Sequence of chain 1.C:
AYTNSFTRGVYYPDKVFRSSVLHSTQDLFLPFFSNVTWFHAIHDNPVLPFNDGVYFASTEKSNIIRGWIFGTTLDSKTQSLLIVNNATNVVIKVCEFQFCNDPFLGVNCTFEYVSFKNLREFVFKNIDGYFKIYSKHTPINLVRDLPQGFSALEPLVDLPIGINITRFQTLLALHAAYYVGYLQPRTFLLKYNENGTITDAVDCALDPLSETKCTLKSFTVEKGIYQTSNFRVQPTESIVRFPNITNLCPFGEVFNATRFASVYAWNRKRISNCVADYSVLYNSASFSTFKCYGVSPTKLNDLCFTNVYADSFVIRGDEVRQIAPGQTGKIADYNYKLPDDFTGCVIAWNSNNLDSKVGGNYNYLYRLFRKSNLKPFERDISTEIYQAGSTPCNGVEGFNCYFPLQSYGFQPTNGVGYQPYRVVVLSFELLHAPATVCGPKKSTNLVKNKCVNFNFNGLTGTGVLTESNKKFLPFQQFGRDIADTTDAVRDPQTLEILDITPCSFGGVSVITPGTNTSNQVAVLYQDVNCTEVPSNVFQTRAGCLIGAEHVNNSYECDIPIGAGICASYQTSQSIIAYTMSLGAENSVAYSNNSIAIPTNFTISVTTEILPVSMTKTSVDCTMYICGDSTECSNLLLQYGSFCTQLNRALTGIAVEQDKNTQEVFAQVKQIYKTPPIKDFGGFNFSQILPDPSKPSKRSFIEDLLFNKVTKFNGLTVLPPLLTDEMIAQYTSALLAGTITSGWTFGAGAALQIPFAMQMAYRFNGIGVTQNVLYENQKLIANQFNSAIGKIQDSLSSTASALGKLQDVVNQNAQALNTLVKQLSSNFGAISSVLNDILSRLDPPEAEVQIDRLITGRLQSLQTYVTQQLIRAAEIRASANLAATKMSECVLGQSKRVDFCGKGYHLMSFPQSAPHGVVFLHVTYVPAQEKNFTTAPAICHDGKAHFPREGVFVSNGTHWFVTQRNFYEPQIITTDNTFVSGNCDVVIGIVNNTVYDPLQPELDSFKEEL

Binding-site contacts:
Ligand atom O7 contacts residue ASP785 of chain 1.A at 4.3 Å.
Ligand atom C2 contacts residue ASN698 of chain 1.C at 2.4 Å.
Ligand atom C1 contacts residue ASN698 of chain 1.C at 1.4 Å.
Ligand atom C8 contacts residue GLY1120 of chain 1.C at 3.7 Å.
Ligand atom N2 contacts residue ASN698 of chain 1.C at 2.9 Å (h-bond).
Ligand atom C3 contacts residue ASN698 of chain 1.C at 3.8 Å.
Ligand atom O7 contacts residue ASN698 of chain 1.C at 3.2 Å (h-bond).
Ligand atom C5 contacts residue ASN698 of chain 1.C at 3.7 Å.
Ligand atom C8 contacts residue ASN698 of chain 1.C at 4.3 Å.
Ligand atom C1 contacts residue ASP785 of chain 1.A at 3.9 Å.
Ligand atom C8 contacts residue ILE1119 of chain 1.C at 3.8 Å (hydrophobic).
Ligand atom C7 contacts residue ASN698 of chain 1.C at 3.2 Å.
Ligand atom C4 contacts residue ASN698 of chain 1.C at 4.2 Å.
Ligand atom O5 contacts residue ASP785 of chain 1.A at 3.8 Å.
Ligand atom O5 contacts residue ASN698 of chain 1.C at 2.4 Å (h-bond).

Sequence of chain 1.A:
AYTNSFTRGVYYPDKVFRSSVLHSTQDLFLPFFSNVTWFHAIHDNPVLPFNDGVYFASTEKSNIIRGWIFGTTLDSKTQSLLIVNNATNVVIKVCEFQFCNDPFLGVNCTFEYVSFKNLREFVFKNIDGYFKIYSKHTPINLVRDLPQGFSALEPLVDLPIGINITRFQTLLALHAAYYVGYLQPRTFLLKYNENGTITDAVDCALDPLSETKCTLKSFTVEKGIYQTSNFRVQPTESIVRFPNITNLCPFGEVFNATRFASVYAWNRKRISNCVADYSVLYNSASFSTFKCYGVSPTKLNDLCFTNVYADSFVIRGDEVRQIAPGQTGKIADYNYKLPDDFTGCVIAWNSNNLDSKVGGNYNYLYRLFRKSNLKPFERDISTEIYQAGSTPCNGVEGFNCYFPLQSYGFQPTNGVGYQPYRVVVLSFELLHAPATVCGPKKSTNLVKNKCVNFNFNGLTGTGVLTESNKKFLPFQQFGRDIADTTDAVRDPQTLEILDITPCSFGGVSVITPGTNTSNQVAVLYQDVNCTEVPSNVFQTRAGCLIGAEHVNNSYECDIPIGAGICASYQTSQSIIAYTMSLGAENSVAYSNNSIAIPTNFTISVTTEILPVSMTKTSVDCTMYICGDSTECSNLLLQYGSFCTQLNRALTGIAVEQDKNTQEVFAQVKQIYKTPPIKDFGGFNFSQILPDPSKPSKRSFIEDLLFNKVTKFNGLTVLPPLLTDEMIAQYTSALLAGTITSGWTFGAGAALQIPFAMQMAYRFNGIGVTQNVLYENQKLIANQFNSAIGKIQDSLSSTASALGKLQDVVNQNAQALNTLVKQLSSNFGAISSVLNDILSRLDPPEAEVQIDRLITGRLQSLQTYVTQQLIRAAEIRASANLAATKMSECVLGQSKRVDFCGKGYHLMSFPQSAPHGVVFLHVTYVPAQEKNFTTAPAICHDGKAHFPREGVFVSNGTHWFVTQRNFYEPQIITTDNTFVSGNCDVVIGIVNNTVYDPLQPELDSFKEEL

The small molecule below binds the protein below.
Small molecule (SMILES): CC(=O)N[C@@H]1[C@@H](O)[C@H](O)[C@@H](CO)O[C@H]1O